Binding-site contacts:
Ligand atom C5 contacts residue HIS58 of chain 1.B at 3.6 Å.
Ligand atom N1 contacts residue TRP314 of chain 1.B at 3.5 Å.
Ligand atom N1 contacts residue GLN151 of chain 1.B at 2.8 Å (h-bond).
Ligand atom C2 contacts residue LEU76 of chain 1.B at 3.7 Å (hydrophobic).
Ligand atom C5 contacts residue ASP308 of chain 1.B at 4.0 Å.
Ligand atom N4 contacts residue HIS241 of chain 1.B at 3.6 Å.
Ligand atom N4 contacts residue ASP308 of chain 1.B at 2.7 Å (salt-bridge).
Ligand atom O2 contacts residue GLU212 of chain 1.B at 3.7 Å.
Ligand atom N3 contacts residue LEU76 of chain 1.B at 3.4 Å.
Ligand atom N4 contacts residue FE21 of chain 1.M at 3.6 Å.
Ligand atom CM5 contacts residue ASP312 of chain 1.B at 4.0 Å.
Ligand atom C6 contacts residue HIS58 of chain 1.B at 3.5 Å.
Ligand atom C4 contacts residue HIS58 of chain 1.B at 4.0 Å.
Ligand atom C2 contacts residue GLU212 of chain 1.B at 3.6 Å.
Ligand atom C4 contacts residue GLU212 of chain 1.B at 3.5 Å.
Ligand atom O2 contacts residue ILE178 of chain 1.B at 3.6 Å.
Ligand atom O2 contacts residue GLN151 of chain 1.B at 3.1 Å (h-bond).
Ligand atom CM5 contacts residue HIS58 of chain 1.B at 3.5 Å.
Ligand atom N3 contacts residue GLU212 of chain 1.B at 2.7 Å (salt-bridge).
Ligand atom C4 contacts residue ASP308 of chain 1.B at 3.8 Å.
Ligand atom C2 contacts residue GLN151 of chain 1.B at 3.7 Å.
Ligand atom C4 contacts residue FE21 of chain 1.M at 3.6 Å.
Ligand atom C5 contacts residue FE21 of chain 1.M at 3.9 Å.
Ligand atom N3 contacts residue HIS209 of chain 1.B at 3.7 Å.
Ligand atom N1 contacts residue HIS58 of chain 1.B at 3.9 Å.
Ligand atom C6 contacts residue GLN151 of chain 1.B at 3.6 Å.
Ligand atom N1 contacts residue PHE149 of chain 1.B at 3.8 Å.
Ligand atom CM5 contacts residue ASP308 of chain 1.B at 3.5 Å.
Ligand atom CM5 contacts residue GLU273 of chain 1.B at 3.5 Å.
Ligand atom O2 contacts residue PHE149 of chain 1.B at 3.5 Å.
Ligand atom C5 contacts residue TRP314 of chain 1.B at 3.7 Å (hydrophobic).
Ligand atom N4 contacts residue GLU273 of chain 1.B at 3.9 Å.
Ligand atom N4 contacts residue GLU212 of chain 1.B at 2.7 Å (salt-bridge).
Ligand atom CM5 contacts residue SER309 of chain 1.B at 3.1 Å.
Ligand atom C2 contacts residue PHE149 of chain 1.B at 3.9 Å (hydrophobic).
Ligand atom O2 contacts residue LEU76 of chain 1.B at 3.7 Å.
Ligand atom C6 contacts residue TRP314 of chain 1.B at 3.4 Å (hydrophobic).
Ligand atom CM5 contacts residue TRP314 of chain 1.B at 3.6 Å (hydrophobic).
Ligand atom O2 contacts residue HIS209 of chain 1.B at 3.9 Å.
Ligand atom C2 contacts residue HIS209 of chain 1.B at 3.9 Å.

Sequence of chain 1.B:
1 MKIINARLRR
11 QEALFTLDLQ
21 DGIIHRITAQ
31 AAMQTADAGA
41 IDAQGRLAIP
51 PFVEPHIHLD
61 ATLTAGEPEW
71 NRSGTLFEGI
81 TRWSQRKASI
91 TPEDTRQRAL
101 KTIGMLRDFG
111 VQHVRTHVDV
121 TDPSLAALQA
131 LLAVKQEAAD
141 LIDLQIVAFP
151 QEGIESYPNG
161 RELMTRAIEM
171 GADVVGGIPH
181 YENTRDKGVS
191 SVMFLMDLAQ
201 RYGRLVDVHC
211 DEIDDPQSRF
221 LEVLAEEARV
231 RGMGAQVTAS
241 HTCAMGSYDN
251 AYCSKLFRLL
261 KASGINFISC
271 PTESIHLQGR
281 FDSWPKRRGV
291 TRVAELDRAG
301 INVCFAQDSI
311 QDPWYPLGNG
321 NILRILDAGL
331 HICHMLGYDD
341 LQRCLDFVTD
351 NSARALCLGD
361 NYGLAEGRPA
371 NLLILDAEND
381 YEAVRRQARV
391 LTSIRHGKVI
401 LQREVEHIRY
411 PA

The small molecule below binds the protein below.
Small molecule (SMILES): Cc1c[nH]c(=O)nc1N